Binding-site contacts:
Ligand atom O4P contacts residue ARG280 of chain 1.A at 2.8 Å (salt-bridge).
Ligand atom C5 contacts residue ASP255 of chain 1.B at 3.2 Å.
Ligand atom P2 contacts residue SER50 of chain 1.B at 3.6 Å.
Ligand atom O2P contacts residue SER213 of chain 1.B at 2.6 Å (h-bond).
Ligand atom O5P contacts residue ARG259 of chain 1.B at 3.1 Å (salt-bridge).
Ligand atom C4 contacts residue ZN1 of chain 1.H at 2.8 Å.
Ligand atom C2 contacts residue ZN1 of chain 1.H at 3.5 Å.
Ligand atom O3P contacts residue SER213 of chain 1.B at 2.9 Å (h-bond).
Ligand atom C4 contacts residue ZN1 of chain 1.F at 3.3 Å.
Ligand atom O2 contacts residue HIS178 of chain 1.B at 3.3 Å.
Ligand atom O4 contacts residue ZN1 of chain 1.H at 2.1 Å.
Ligand atom O3 contacts residue ZN1 of chain 1.H at 2.4 Å.
Ligand atom O2 contacts residue ZN1 of chain 1.H at 3.2 Å.
Ligand atom O4P contacts residue SER50 of chain 1.B at 2.5 Å (h-bond).
Ligand atom O4 contacts residue HIS178 of chain 1.B at 3.5 Å (h-bond).
Ligand atom O1P contacts residue HIS178 of chain 1.B at 3.6 Å.
Ligand atom C3 contacts residue ZN1 of chain 1.H at 3.0 Å.
Ligand atom O5 contacts residue ASP255 of chain 1.B at 2.4 Å (salt-bridge).
Ligand atom C4 contacts residue HIS178 of chain 1.B at 3.6 Å.
Ligand atom O3P contacts residue LYS182 of chain 1.B at 2.5 Å (salt-bridge).
Ligand atom O4 contacts residue ZN1 of chain 1.F at 2.2 Å.
Ligand atom P1 contacts residue SER256 of chain 1.B at 3.5 Å.
Ligand atom O3 contacts residue GLN48 of chain 1.B at 3.4 Å (h-bond).
Ligand atom O3 contacts residue ZN1 of chain 1.F at 2.3 Å.
Ligand atom O2 contacts residue ASN253 of chain 1.B at 3.5 Å.
Ligand atom O2P contacts residue SER256 of chain 1.B at 2.6 Å (h-bond).
Ligand atom O1P contacts residue SER256 of chain 1.B at 2.6 Å (h-bond).
Ligand atom O3P contacts residue SER212 of chain 1.B at 3.1 Å (h-bond).
Ligand atom O6 contacts residue ASP255 of chain 1.B at 3.3 Å (salt-bridge).
Ligand atom O5P contacts residue ARG280 of chain 1.A at 3.0 Å (salt-bridge).
Ligand atom O3P contacts residue GLY211 of chain 1.B at 3.0 Å.
Ligand atom O1P contacts residue LYS182 of chain 1.B at 3.3 Å (salt-bridge).
Ligand atom O1 contacts residue GLY211 of chain 1.B at 3.3 Å.
Ligand atom O6 contacts residue ARG259 of chain 1.B at 3.3 Å (salt-bridge).
Ligand atom O2 contacts residue GLY211 of chain 1.B at 2.8 Å (h-bond).
Ligand atom C3 contacts residue ZN1 of chain 1.F at 3.3 Å.
Ligand atom O1P contacts residue GLY179 of chain 1.B at 2.7 Å (h-bond).
Ligand atom O2P contacts residue ASP255 of chain 1.B at 2.8 Å (salt-bridge).
Ligand atom O3 contacts residue ASN253 of chain 1.B at 3.2 Å (h-bond).
Ligand atom P1 contacts residue LYS182 of chain 1.B at 3.5 Å.

Sequence of chain 1.A:
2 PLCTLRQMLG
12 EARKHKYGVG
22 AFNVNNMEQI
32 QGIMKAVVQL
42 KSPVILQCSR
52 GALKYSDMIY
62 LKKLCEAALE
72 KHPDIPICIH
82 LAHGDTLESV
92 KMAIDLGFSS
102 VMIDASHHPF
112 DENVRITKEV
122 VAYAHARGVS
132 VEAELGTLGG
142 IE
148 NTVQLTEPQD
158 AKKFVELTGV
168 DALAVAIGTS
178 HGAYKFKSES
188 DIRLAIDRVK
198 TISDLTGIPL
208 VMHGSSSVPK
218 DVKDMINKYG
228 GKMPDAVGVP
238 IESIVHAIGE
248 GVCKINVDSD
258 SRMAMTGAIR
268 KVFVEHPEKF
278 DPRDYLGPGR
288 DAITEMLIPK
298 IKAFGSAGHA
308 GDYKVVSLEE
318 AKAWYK

This protein binds this small molecule.
Small molecule (SMILES): O=C(COP(=O)(O)O)[C@@H](O)[C@H](O)[C@H](O)COP(=O)(O)O

Sequence of chain 1.B:
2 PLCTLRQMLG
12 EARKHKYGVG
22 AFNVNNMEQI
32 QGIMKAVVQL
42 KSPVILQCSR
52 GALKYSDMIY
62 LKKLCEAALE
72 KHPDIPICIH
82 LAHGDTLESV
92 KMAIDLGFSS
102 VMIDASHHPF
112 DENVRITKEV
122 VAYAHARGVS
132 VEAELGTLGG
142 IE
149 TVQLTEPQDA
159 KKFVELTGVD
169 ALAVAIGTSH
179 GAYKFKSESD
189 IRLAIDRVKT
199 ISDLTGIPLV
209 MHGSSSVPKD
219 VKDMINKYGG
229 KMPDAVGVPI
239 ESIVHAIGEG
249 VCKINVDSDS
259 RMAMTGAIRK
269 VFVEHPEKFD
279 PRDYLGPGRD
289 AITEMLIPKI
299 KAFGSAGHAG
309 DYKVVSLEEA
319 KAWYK